Sequence of chain 2.B:
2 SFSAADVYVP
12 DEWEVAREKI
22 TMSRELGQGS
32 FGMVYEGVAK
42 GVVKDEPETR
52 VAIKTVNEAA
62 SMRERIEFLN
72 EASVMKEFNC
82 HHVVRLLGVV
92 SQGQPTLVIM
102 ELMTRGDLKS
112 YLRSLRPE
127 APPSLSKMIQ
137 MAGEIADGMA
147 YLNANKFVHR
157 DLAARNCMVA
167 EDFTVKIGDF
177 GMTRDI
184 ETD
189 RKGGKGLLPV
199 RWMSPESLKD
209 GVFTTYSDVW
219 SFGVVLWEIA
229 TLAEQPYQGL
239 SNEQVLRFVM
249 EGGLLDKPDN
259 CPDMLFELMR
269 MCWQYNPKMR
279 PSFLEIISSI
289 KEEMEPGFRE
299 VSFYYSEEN

The protein below binds the small molecule below.
Small molecule (SMILES): O=C1NC(=O)c2ccc(Br)cc2/C1=C/Nc1ccc(CN2CCCC2)cc1

Binding-site contacts:
Ligand atom C13 contacts residue ALA53 of chain 2.B at 4.0 Å (hydrophobic).
Ligand atom C16 contacts residue VAL35 of chain 2.B at 3.9 Å (hydrophobic).
Ligand atom C11 contacts residue ARG106 of chain 2.B at 3.8 Å.
Ligand atom O2 contacts residue ALA53 of chain 2.B at 3.9 Å.
Ligand atom C13 contacts residue MET164 of chain 2.B at 3.9 Å (hydrophobic).
Ligand atom C3 contacts residue GLY107 of chain 2.B at 3.8 Å.
Ligand atom BR1 contacts residue VAL35 of chain 2.B at 3.6 Å.
Ligand atom N2 contacts residue MET104 of chain 2.B at 3.2 Å (h-bond).
Ligand atom C2 contacts residue MET104 of chain 2.B at 3.3 Å (hydrophobic).
Ligand atom C2 contacts residue LEU27 of chain 2.B at 3.7 Å (hydrophobic).
Ligand atom C19 contacts residue MET164 of chain 2.B at 3.4 Å (hydrophobic).
Ligand atom C21 contacts residue MET104 of chain 2.B at 3.6 Å (hydrophobic).
Ligand atom O1 contacts residue VAL85 of chain 2.B at 3.5 Å.
Ligand atom C1 contacts residue LEU27 of chain 2.B at 3.9 Å (hydrophobic).
Ligand atom C20 contacts residue ALA53 of chain 2.B at 3.8 Å (hydrophobic).
Ligand atom C17 contacts residue LYS55 of chain 2.B at 3.5 Å.
Ligand atom C4 contacts residue LEU27 of chain 2.B at 4.0 Å (hydrophobic).
Ligand atom C3 contacts residue MET104 of chain 2.B at 3.6 Å (hydrophobic).
Ligand atom C14 contacts residue MET164 of chain 2.B at 3.5 Å (hydrophobic).
Ligand atom N3 contacts residue GLU102 of chain 2.B at 3.2 Å (salt-bridge).
Ligand atom N2 contacts residue LEU27 of chain 2.B at 3.9 Å.
Ligand atom C12 contacts residue LEU27 of chain 2.B at 3.9 Å (hydrophobic).
Ligand atom N3 contacts residue ALA53 of chain 2.B at 3.4 Å.
Ligand atom C11 contacts residue THR105 of chain 2.B at 3.9 Å.
Ligand atom O2 contacts residue LEU103 of chain 2.B at 3.2 Å.
Ligand atom O1 contacts residue GLU102 of chain 2.B at 3.9 Å.
Ligand atom C2 contacts residue THR105 of chain 2.B at 3.9 Å.
Ligand atom O2 contacts residue MET104 of chain 2.B at 2.5 Å (h-bond).
Ligand atom C3 contacts residue LEU27 of chain 2.B at 3.7 Å (hydrophobic).
Ligand atom BR1 contacts residue GLN29 of chain 2.B at 3.7 Å.
Ligand atom C2 contacts residue GLY107 of chain 2.B at 3.8 Å.
Ligand atom C11 contacts residue GLY107 of chain 2.B at 4.0 Å.
Ligand atom C1 contacts residue THR105 of chain 2.B at 3.7 Å.
Ligand atom C15 contacts residue MET164 of chain 2.B at 4.0 Å (hydrophobic).
Ligand atom C4 contacts residue GLY107 of chain 2.B at 3.9 Å.
Ligand atom O1 contacts residue MET101 of chain 2.B at 3.3 Å.
Ligand atom C21 contacts residue ALA53 of chain 2.B at 3.5 Å (hydrophobic).
Ligand atom C20 contacts residue MET164 of chain 2.B at 3.7 Å (hydrophobic).
Ligand atom O2 contacts residue GLU102 of chain 2.B at 3.9 Å.
Ligand atom C18 contacts residue MET164 of chain 2.B at 3.7 Å (hydrophobic).